Sequence of chain 1.A:
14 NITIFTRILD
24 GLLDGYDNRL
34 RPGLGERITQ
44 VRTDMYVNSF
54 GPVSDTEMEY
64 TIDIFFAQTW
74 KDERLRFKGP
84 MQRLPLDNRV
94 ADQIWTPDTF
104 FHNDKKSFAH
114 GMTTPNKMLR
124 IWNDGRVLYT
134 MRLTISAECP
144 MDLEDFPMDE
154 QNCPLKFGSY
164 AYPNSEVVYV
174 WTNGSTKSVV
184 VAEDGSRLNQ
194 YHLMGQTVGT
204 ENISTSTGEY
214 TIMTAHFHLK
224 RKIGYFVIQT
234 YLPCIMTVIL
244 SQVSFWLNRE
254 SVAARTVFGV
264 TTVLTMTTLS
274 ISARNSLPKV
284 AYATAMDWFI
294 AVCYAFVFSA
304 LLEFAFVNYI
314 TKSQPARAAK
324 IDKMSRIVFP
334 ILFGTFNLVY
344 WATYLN

This protein binds this small molecule.
Small molecule (SMILES): CC(=O)N[C@@H]1[C@@H](O)[C@H](O)[C@@H](CO)O[C@H]1O

Binding-site contacts:
Ligand atom C3 contacts residue ASN205 of chain 1.A at 3.6 Å.
Ligand atom O6 contacts residue ASN205 of chain 1.A at 4.4 Å.
Ligand atom C1 contacts residue ASN205 of chain 1.A at 1.4 Å.
Ligand atom C8 contacts residue ASN205 of chain 1.A at 3.9 Å.
Ligand atom C7 contacts residue ASN205 of chain 1.A at 3.5 Å.
Ligand atom C1 contacts residue GLU212 of chain 1.A at 4.5 Å.
Ligand atom C4 contacts residue ASN205 of chain 1.A at 3.9 Å.
Ligand atom C2 contacts residue ASN205 of chain 1.A at 2.3 Å.
Ligand atom O7 contacts residue ASN205 of chain 1.A at 3.5 Å (h-bond).
Ligand atom O5 contacts residue ASN205 of chain 1.A at 2.0 Å (h-bond).
Ligand atom C5 contacts residue ASN205 of chain 1.A at 3.3 Å.
Ligand atom O5 contacts residue GLU212 of chain 1.A at 4.3 Å.
Ligand atom C8 contacts residue GLU204 of chain 1.A at 4.1 Å.
Ligand atom O5 contacts residue ASN167 of chain 1.A at 4.5 Å.
Ligand atom N2 contacts residue ASN205 of chain 1.A at 3.0 Å (h-bond).
Ligand atom C6 contacts residue ASN205 of chain 1.A at 4.3 Å.